Sequence of chain 1.B:
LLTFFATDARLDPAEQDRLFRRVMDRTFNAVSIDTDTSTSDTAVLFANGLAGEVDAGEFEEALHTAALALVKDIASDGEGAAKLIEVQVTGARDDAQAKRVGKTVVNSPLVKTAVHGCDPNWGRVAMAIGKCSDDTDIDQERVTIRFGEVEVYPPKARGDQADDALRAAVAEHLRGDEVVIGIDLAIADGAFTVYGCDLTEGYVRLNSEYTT

Sequence of chain 1.A:
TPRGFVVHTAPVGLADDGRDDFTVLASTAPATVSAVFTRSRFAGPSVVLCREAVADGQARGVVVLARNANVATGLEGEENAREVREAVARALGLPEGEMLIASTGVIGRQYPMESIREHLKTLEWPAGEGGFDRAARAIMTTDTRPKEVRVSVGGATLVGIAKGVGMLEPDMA

The protein below binds the small molecule below.
Small molecule (SMILES): N[C@@H](CCC(=O)O)C(=O)O

Binding-site contacts:
Ligand atom CA contacts residue THR213 of chain 1.B at 4.1 Å.
Ligand atom CG contacts residue TH51 of chain 1.B at 4.1 Å.
Ligand atom OE2 contacts residue THR148 of chain 1.A at 4.0 Å.
Ligand atom OE2 contacts residue LYS170 of chain 1.A at 4.1 Å.
Ligand atom O contacts residue THR213 of chain 1.B at 2.6 Å (h-bond).
Ligand atom OE2 contacts residue GLY171 of chain 1.A at 2.6 Å.
Ligand atom OE2 contacts residue GLY173 of chain 1.A at 3.6 Å.
Ligand atom OE2 contacts residue VAL172 of chain 1.A at 2.2 Å (h-bond).
Ligand atom CD contacts residue VAL172 of chain 1.A at 3.3 Å (hydrophobic).
Ligand atom OE2 contacts residue ASP150 of chain 1.A at 3.2 Å (salt-bridge).
Ligand atom CG contacts residue GLU80 of chain 1.B at 3.5 Å.
Ligand atom N contacts residue MET174 of chain 1.A at 4.2 Å.
Ligand atom CB contacts residue THR148 of chain 1.A at 3.5 Å.
Ligand atom C contacts residue THR213 of chain 1.B at 3.6 Å.
Ligand atom N contacts residue THR111 of chain 1.A at 4.1 Å.
Ligand atom OE1 contacts residue THR149 of chain 1.A at 2.4 Å (h-bond).
Ligand atom CG contacts residue THR148 of chain 1.A at 3.8 Å.
Ligand atom CD contacts residue GLY173 of chain 1.A at 3.9 Å.
Ligand atom CG contacts residue VAL172 of chain 1.A at 3.8 Å (hydrophobic).
Ligand atom CD contacts residue THR149 of chain 1.A at 2.8 Å.
Ligand atom CG contacts residue GLY173 of chain 1.A at 3.2 Å.
Ligand atom OE2 contacts residue THR149 of chain 1.A at 3.6 Å.
Ligand atom CD contacts residue THR148 of chain 1.A at 3.1 Å.
Ligand atom N contacts residue TH51 of chain 1.B at 3.1 Å (h-bond).
Ligand atom CA contacts residue TH51 of chain 1.B at 3.6 Å.
Ligand atom CD contacts residue GLU80 of chain 1.B at 4.1 Å.
Ligand atom OE1 contacts residue THR148 of chain 1.A at 2.3 Å (h-bond).
Ligand atom CG contacts residue LYS170 of chain 1.A at 4.0 Å.
Ligand atom CD contacts residue LYS170 of chain 1.A at 3.9 Å.
Ligand atom CG contacts residue THR149 of chain 1.A at 3.2 Å.
Ligand atom C contacts residue THR148 of chain 1.A at 3.5 Å.
Ligand atom CD contacts residue GLY171 of chain 1.A at 3.6 Å.
Ligand atom CB contacts residue GLY173 of chain 1.A at 3.7 Å.
Ligand atom O contacts residue GLY112 of chain 1.A at 4.0 Å.
Ligand atom N contacts residue THR213 of chain 1.B at 4.1 Å.
Ligand atom CB contacts residue LYS170 of chain 1.A at 3.2 Å.
Ligand atom N contacts residue GLY112 of chain 1.A at 4.0 Å.
Ligand atom CB contacts residue TH51 of chain 1.B at 3.2 Å.
Ligand atom OE1 contacts residue ASP150 of chain 1.A at 3.1 Å (salt-bridge).
Ligand atom CD contacts residue ASP150 of chain 1.A at 3.5 Å.